Binding-site contacts:
Ligand atom O5 contacts residue SER61 of chain 1.A at 3.9 Å.
Ligand atom C8 contacts residue ASN59 of chain 1.A at 3.3 Å.
Ligand atom C5 contacts residue ASN59 of chain 1.A at 3.7 Å.
Ligand atom C1 contacts residue SER61 of chain 1.A at 3.2 Å.
Ligand atom C2 contacts residue SER61 of chain 1.A at 4.2 Å.
Ligand atom C5 contacts residue SER61 of chain 1.A at 4.3 Å.
Ligand atom C5 contacts residue THR62 of chain 1.A at 3.9 Å.
Ligand atom C4 contacts residue ASN59 of chain 1.A at 4.2 Å.
Ligand atom N2 contacts residue ASN59 of chain 1.A at 3.0 Å (h-bond).
Ligand atom C6 contacts residue THR62 of chain 1.A at 4.0 Å.
Ligand atom C2 contacts residue ASN59 of chain 1.A at 2.5 Å.
Ligand atom O7 contacts residue ASN59 of chain 1.A at 4.3 Å.
Ligand atom C3 contacts residue ASN59 of chain 1.A at 3.8 Å.
Ligand atom O5 contacts residue ASN59 of chain 1.A at 2.4 Å (h-bond).
Ligand atom C7 contacts residue ASN59 of chain 1.A at 3.4 Å.
Ligand atom O5 contacts residue THR62 of chain 1.A at 4.3 Å.
Ligand atom C1 contacts residue ASN59 of chain 1.A at 1.4 Å.
Ligand atom N2 contacts residue SER61 of chain 1.A at 4.4 Å.

Sequence of chain 1.A:
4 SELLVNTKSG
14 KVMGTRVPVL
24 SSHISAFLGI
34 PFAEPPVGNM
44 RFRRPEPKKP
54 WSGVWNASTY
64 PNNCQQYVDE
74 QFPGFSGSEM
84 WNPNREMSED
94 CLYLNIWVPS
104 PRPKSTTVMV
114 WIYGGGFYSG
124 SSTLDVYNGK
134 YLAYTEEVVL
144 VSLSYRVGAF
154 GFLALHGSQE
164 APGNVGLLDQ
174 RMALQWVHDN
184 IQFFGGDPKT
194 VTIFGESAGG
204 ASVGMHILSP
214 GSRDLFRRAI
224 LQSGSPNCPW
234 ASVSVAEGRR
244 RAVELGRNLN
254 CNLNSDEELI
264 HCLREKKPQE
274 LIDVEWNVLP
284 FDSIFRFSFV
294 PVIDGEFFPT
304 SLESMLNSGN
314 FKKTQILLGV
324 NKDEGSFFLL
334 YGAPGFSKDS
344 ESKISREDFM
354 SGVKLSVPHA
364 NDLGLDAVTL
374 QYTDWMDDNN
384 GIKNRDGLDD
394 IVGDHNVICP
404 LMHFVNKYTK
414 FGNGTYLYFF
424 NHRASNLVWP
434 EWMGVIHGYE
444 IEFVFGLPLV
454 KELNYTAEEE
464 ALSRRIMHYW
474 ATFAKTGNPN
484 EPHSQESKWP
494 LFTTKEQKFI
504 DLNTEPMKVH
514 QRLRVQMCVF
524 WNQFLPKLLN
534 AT

This small molecule binds to this protein.
Small molecule (SMILES): CC(=O)N[C@@H]1[C@@H](O)[C@H](O)[C@@H](CO)O[C@H]1O